Sequence of chain 3.A:
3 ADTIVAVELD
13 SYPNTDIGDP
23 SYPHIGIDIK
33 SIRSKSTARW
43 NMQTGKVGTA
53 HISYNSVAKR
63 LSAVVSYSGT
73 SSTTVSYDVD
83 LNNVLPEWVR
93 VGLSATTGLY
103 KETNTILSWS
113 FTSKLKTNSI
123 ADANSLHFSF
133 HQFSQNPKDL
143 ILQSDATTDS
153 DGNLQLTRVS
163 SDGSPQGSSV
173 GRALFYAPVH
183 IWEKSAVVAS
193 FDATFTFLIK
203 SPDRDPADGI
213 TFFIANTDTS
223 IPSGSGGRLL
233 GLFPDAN

This small molecule binds to this protein.
Small molecule (SMILES): OC[C@H]1O[C@H](Oc2c[nH]c3ccc(Br)c(Cl)c23)[C@@H](O)[C@@H](O)[C@@H]1O

Binding-site contacts:
Ligand atom C11 contacts residue TYR14 of chain 3.A at 3.2 Å (hydrophobic).
Ligand atom C4 contacts residue ASP210 of chain 3.A at 3.3 Å.
Ligand atom C5 contacts residue LEU101 of chain 3.A at 4.1 Å (hydrophobic).
Ligand atom C4 contacts residue ARG230 of chain 3.A at 3.7 Å.
Ligand atom C3 contacts residue ARG230 of chain 3.A at 3.9 Å.
Ligand atom O5 contacts residue LEU101 of chain 3.A at 3.1 Å (h-bond).
Ligand atom O6 contacts residue LEU101 of chain 3.A at 3.1 Å (h-bond).
Ligand atom O3 contacts residue GLY229 of chain 3.A at 3.7 Å.
Ligand atom C6 contacts residue TYR14 of chain 3.A at 4.0 Å (hydrophobic).
Ligand atom C4 contacts residue ASN16 of chain 3.A at 3.9 Å.
Ligand atom C11 contacts residue TYR102 of chain 3.A at 3.9 Å (hydrophobic).
Ligand atom C3 contacts residue ASN16 of chain 3.A at 4.1 Å.
Ligand atom O2 contacts residue GLY100 of chain 3.A at 3.7 Å.
Ligand atom C14 contacts residue LEU101 of chain 3.A at 4.1 Å (hydrophobic).
Ligand atom N1 contacts residue TYR102 of chain 3.A at 3.5 Å.
Ligand atom C12 contacts residue LEU101 of chain 3.A at 3.8 Å (hydrophobic).
Ligand atom C8 contacts residue LEU101 of chain 3.A at 3.7 Å (hydrophobic).
Ligand atom C5 contacts residue TYR14 of chain 3.A at 4.1 Å (hydrophobic).
Ligand atom C6 contacts residue ASP210 of chain 3.A at 3.4 Å.
Ligand atom O5 contacts residue TYR102 of chain 3.A at 4.0 Å.
Ligand atom O4 contacts residue TYR14 of chain 3.A at 3.9 Å.
Ligand atom C10 contacts residue LEU101 of chain 3.A at 4.1 Å (hydrophobic).
Ligand atom O4 contacts residue ASP210 of chain 3.A at 2.5 Å (salt-bridge).
Ligand atom C1 contacts residue LEU101 of chain 3.A at 3.6 Å (hydrophobic).
Ligand atom C6 contacts residue TYR102 of chain 3.A at 3.7 Å (hydrophobic).
Ligand atom O4 contacts residue ARG230 of chain 3.A at 3.3 Å (salt-bridge).
Ligand atom O6 contacts residue GLY100 of chain 3.A at 3.3 Å.
Ligand atom C6 contacts residue LEU101 of chain 3.A at 4.0 Å (hydrophobic).
Ligand atom N1 contacts residue LEU101 of chain 3.A at 3.9 Å.
Ligand atom C6 contacts residue ALA209 of chain 3.A at 3.4 Å (hydrophobic).
Ligand atom N1 contacts residue TYR14 of chain 3.A at 3.3 Å (h-bond).
Ligand atom C9 contacts residue LEU101 of chain 3.A at 3.6 Å (hydrophobic).
Ligand atom O4 contacts residue ASN16 of chain 3.A at 2.9 Å (h-bond).
Ligand atom O3 contacts residue ARG230 of chain 3.A at 2.9 Å (salt-bridge).
Ligand atom O6 contacts residue ASP210 of chain 3.A at 2.7 Å (salt-bridge).
Ligand atom C5 contacts residue ASP210 of chain 3.A at 4.0 Å.
Ligand atom O6 contacts residue ALA209 of chain 3.A at 3.2 Å.
Ligand atom O2 contacts residue LEU101 of chain 3.A at 3.5 Å (h-bond).
Ligand atom O4 contacts residue GLY229 of chain 3.A at 4.0 Å.
Ligand atom O6 contacts residue TYR102 of chain 3.A at 3.0 Å (h-bond).